Binding-site contacts:
Ligand atom N contacts residue LEU140 of chain 1.B at 3.9 Å.
Ligand atom C18 contacts residue LEU143 of chain 1.B at 3.6 Å (hydrophobic).
Ligand atom C6 contacts residue ALA102 of chain 1.B at 3.8 Å (hydrophobic).
Ligand atom C17 contacts residue LEU150 of chain 1.B at 3.5 Å (hydrophobic).
Ligand atom C contacts residue ARG98 of chain 1.B at 3.8 Å.
Ligand atom C2 contacts residue ARG98 of chain 1.B at 3.5 Å.
Ligand atom C16 contacts residue ILE151 of chain 1.B at 3.3 Å (hydrophobic).
Ligand atom C18 contacts residue LEU150 of chain 1.B at 3.9 Å (hydrophobic).
Ligand atom C1 contacts residue ARG98 of chain 1.B at 3.5 Å.
Ligand atom C contacts residue LEU140 of chain 1.B at 3.8 Å (hydrophobic).
Ligand atom C11 contacts residue CYS95 of chain 1.B at 3.8 Å (hydrophobic).
Ligand atom C6 contacts residue ILE136 of chain 1.B at 3.4 Å (hydrophobic).
Ligand atom O contacts residue ILE136 of chain 1.B at 3.4 Å.
Ligand atom C14 contacts residue GLY94 of chain 1.B at 3.9 Å.
Ligand atom C10 contacts residue CYS95 of chain 1.B at 3.9 Å (hydrophobic).
Ligand atom C13 contacts residue CYS95 of chain 1.B at 3.9 Å (hydrophobic).
Ligand atom C12 contacts residue ILE91 of chain 1.B at 3.4 Å (hydrophobic).
Ligand atom C18 contacts residue ARG98 of chain 1.B at 3.6 Å.
Ligand atom C7 contacts residue LEU140 of chain 1.B at 3.6 Å (hydrophobic).
Ligand atom CL contacts residue GLY94 of chain 1.B at 3.8 Å.
Ligand atom C16 contacts residue LEU150 of chain 1.B at 2.9 Å (hydrophobic).
Ligand atom O3 contacts residue LEU38 of chain 1.B at 4.0 Å.
Ligand atom CL contacts residue PHE74 of chain 1.B at 3.9 Å.
Ligand atom C17 contacts residue LEU143 of chain 1.B at 3.3 Å (hydrophobic).
Ligand atom O3 contacts residue LEU143 of chain 1.B at 3.1 Å.
Ligand atom C2 contacts residue LEU140 of chain 1.B at 4.0 Å (hydrophobic).
Ligand atom C4 contacts residue ILE136 of chain 1.B at 3.8 Å (hydrophobic).
Ligand atom C5 contacts residue SER99 of chain 1.B at 3.9 Å.
Ligand atom C3 contacts residue ILE136 of chain 1.B at 3.9 Å (hydrophobic).
Ligand atom O2 contacts residue ARG98 of chain 1.B at 3.0 Å (salt-bridge).
Ligand atom C13 contacts residue GLY94 of chain 1.B at 3.8 Å.
Ligand atom C1 contacts residue LEU140 of chain 1.B at 3.5 Å (hydrophobic).
Ligand atom C5 contacts residue CYS95 of chain 1.B at 4.0 Å (hydrophobic).
Ligand atom O1 contacts residue MET174 of chain 1.B at 3.2 Å.
Ligand atom C4 contacts residue SER99 of chain 1.B at 3.4 Å.
Ligand atom C3 contacts residue ARG98 of chain 1.B at 3.8 Å.
Ligand atom C8 contacts residue LEU140 of chain 1.B at 3.9 Å (hydrophobic).
Ligand atom O contacts residue ALA102 of chain 1.B at 3.2 Å.
Ligand atom C12 contacts residue CYS95 of chain 1.B at 3.7 Å (hydrophobic).
Ligand atom C16 contacts residue VAL149 of chain 1.B at 3.7 Å (hydrophobic).

This protein binds this small molecule.
Small molecule (SMILES): COc1ccc2c(c1)c(CC(=O)O)c(C)n2C(=O)c1ccc(Cl)cc1

Sequence of chain 1.B:
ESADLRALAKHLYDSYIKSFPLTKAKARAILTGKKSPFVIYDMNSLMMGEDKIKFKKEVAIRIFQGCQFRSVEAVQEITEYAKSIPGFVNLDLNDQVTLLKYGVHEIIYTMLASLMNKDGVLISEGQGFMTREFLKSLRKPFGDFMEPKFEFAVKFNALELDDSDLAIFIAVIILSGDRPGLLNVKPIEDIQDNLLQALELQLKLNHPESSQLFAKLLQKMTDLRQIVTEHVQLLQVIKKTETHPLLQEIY